This protein binds this small molecule.
Small molecule (SMILES): CC(=O)N[C@H]1[C@H](O[C@H]2[C@H](O)[C@@H](NC(C)=O)CO[C@@H]2CO)O[C@H](CO)[C@@H](O)[C@@H]1O

Sequence of chain 2.A:
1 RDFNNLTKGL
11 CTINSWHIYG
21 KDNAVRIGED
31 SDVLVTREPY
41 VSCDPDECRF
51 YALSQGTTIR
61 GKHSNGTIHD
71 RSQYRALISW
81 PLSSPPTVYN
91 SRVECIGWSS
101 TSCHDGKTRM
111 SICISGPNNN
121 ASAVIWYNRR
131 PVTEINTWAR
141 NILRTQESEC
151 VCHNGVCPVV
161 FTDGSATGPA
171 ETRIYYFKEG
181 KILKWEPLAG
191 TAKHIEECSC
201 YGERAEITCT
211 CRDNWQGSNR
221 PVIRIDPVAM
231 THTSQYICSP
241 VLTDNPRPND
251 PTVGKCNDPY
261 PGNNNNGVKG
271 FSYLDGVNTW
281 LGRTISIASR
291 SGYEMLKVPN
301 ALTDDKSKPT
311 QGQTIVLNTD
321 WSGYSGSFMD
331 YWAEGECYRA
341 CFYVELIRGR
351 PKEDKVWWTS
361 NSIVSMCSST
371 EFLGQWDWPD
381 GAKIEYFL

Binding-site contacts:
Ligand atom C2 contacts residue PHE3 of chain 2.A at 3.8 Å (hydrophobic).
Ligand atom N2 contacts residue PHE3 of chain 2.A at 2.8 Å (h-bond).
Ligand atom C4 contacts residue ASN5 of chain 2.A at 4.1 Å.
Ligand atom N2 contacts residue ASN5 of chain 2.A at 2.9 Å (h-bond).
Ligand atom C7 contacts residue ASN5 of chain 2.A at 3.7 Å.
Ligand atom O3 contacts residue ASP2 of chain 2.A at 3.3 Å.
Ligand atom C1 contacts residue PHE3 of chain 2.A at 3.7 Å (hydrophobic).
Ligand atom C7 contacts residue PHE3 of chain 2.A at 3.5 Å (hydrophobic).
Ligand atom C7 contacts residue ASP2 of chain 2.A at 3.7 Å.
Ligand atom C6 contacts residue ASP2 of chain 2.A at 3.6 Å.
Ligand atom C2 contacts residue ASN5 of chain 2.A at 2.4 Å.
Ligand atom O5 contacts residue ASP2 of chain 2.A at 3.6 Å (salt-bridge).
Ligand atom C3 contacts residue ASP2 of chain 2.A at 4.2 Å.
Ligand atom O7 contacts residue ASN5 of chain 2.A at 4.1 Å.
Ligand atom N2 contacts residue ASP2 of chain 2.A at 3.7 Å.
Ligand atom C4 contacts residue ASN154 of chain 2.A at 4.4 Å.
Ligand atom O5 contacts residue ASN5 of chain 2.A at 2.3 Å (h-bond).
Ligand atom C3 contacts residue PHE3 of chain 2.A at 4.4 Å (hydrophobic).
Ligand atom C1 contacts residue ASN154 of chain 2.A at 3.9 Å.
Ligand atom O6 contacts residue ASP2 of chain 2.A at 2.6 Å (salt-bridge).
Ligand atom C8 contacts residue ASP2 of chain 2.A at 3.7 Å.
Ligand atom O4 contacts residue ASN154 of chain 2.A at 4.4 Å.
Ligand atom C1 contacts residue ASN5 of chain 2.A at 1.4 Å.
Ligand atom C3 contacts residue ASN5 of chain 2.A at 3.8 Å.
Ligand atom O7 contacts residue ASP2 of chain 2.A at 4.5 Å.
Ligand atom C8 contacts residue PHE3 of chain 2.A at 3.4 Å (hydrophobic).
Ligand atom C5 contacts residue ASN5 of chain 2.A at 3.6 Å.
Ligand atom C6 contacts residue ASN154 of chain 2.A at 3.9 Å.
Ligand atom C5 contacts residue ASN154 of chain 2.A at 3.4 Å.
Ligand atom O5 contacts residue ASN154 of chain 2.A at 3.9 Å.
Ligand atom C5 contacts residue ASP2 of chain 2.A at 4.2 Å.